Sequence of chain 7.C:
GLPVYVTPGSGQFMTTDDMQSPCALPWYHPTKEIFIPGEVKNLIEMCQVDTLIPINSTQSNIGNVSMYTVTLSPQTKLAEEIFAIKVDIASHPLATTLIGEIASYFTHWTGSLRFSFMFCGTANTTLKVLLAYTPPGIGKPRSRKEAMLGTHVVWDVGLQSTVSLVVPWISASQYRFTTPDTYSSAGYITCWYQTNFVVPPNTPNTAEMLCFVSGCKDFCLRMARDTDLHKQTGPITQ

Binding-site contacts:
Ligand atom C1B contacts residue ILE98 of chain 7.A at 3.6 Å (hydrophobic).
Ligand atom O1B contacts residue ILE98 of chain 7.A at 3.0 Å.
Ligand atom N3A contacts residue TYR144 of chain 7.A at 3.7 Å.
Ligand atom F3 contacts residue TYR144 of chain 7.A at 2.9 Å.
Ligand atom C4B contacts residue LEU181 of chain 7.A at 3.5 Å (hydrophobic).
Ligand atom C6B contacts residue LEU181 of chain 7.A at 3.4 Å (hydrophobic).
Ligand atom C5B contacts residue TYR144 of chain 7.A at 3.5 Å (hydrophobic).
Ligand atom C2A contacts residue TYR144 of chain 7.A at 3.5 Å (hydrophobic).
Ligand atom F3 contacts residue MET143 of chain 7.A at 3.3 Å.
Ligand atom C1B contacts residue LEU181 of chain 7.A at 3.7 Å (hydrophobic).
Ligand atom CM4 contacts residue PHE179 of chain 7.A at 3.8 Å (hydrophobic).
Ligand atom N1A contacts residue TYR144 of chain 7.A at 3.1 Å.
Ligand atom F2 contacts residue TYR142 of chain 7.A at 3.6 Å.
Ligand atom F2 contacts residue PHE179 of chain 7.A at 3.3 Å.
Ligand atom CM3 contacts residue TYR190 of chain 7.A at 3.5 Å (hydrophobic).
Ligand atom O1 contacts residue MET214 of chain 7.A at 3.5 Å (h-bond).
Ligand atom F1 contacts residue TYR142 of chain 7.A at 3.6 Å.
Ligand atom CM6 contacts residue TYR144 of chain 7.A at 3.3 Å (hydrophobic).
Ligand atom CM4 contacts residue TYR142 of chain 7.A at 3.5 Å (hydrophobic).
Ligand atom N3A contacts residue PHE179 of chain 7.A at 3.2 Å.
Ligand atom C5B contacts residue LEU181 of chain 7.A at 3.4 Å (hydrophobic).
Ligand atom CM6 contacts residue MET214 of chain 7.A at 3.5 Å (hydrophobic).
Ligand atom F3 contacts residue ALA166 of chain 7.A at 2.8 Å.
Ligand atom F3 contacts residue SER167 of chain 7.A at 3.8 Å.
Ligand atom CM2 contacts residue ILE122 of chain 7.A at 3.5 Å (hydrophobic).
Ligand atom CM3 contacts residue ASN212 of chain 7.A at 3.5 Å.
Ligand atom C2A contacts residue PHE179 of chain 7.A at 3.6 Å (hydrophobic).
Ligand atom F1 contacts residue LEU217 of chain 7.A at 3.4 Å.
Ligand atom F2 contacts residue VAL168 of chain 7.A at 2.6 Å.
Ligand atom C3A contacts residue TYR144 of chain 7.A at 3.4 Å (hydrophobic).
Ligand atom C5 contacts residue MET214 of chain 7.A at 3.5 Å (hydrophobic).
Ligand atom N1A contacts residue PHE179 of chain 7.A at 3.7 Å.
Ligand atom N1A contacts residue LEU181 of chain 7.A at 3.7 Å.
Ligand atom CM6 contacts residue LEU184 of chain 7.A at 3.0 Å (hydrophobic).
Ligand atom F3 contacts residue TYR142 of chain 7.A at 2.8 Å.
Ligand atom F1 contacts residue PHE179 of chain 7.A at 3.8 Å.
Ligand atom C4 contacts residue TYR190 of chain 7.A at 3.4 Å (hydrophobic).
Ligand atom C1C contacts residue MET214 of chain 7.A at 3.5 Å (hydrophobic).
Ligand atom O1A contacts residue TYR144 of chain 7.A at 3.1 Å.
Ligand atom C3A contacts residue PHE179 of chain 7.A at 3.4 Å (hydrophobic).

Sequence of chain 7.A:
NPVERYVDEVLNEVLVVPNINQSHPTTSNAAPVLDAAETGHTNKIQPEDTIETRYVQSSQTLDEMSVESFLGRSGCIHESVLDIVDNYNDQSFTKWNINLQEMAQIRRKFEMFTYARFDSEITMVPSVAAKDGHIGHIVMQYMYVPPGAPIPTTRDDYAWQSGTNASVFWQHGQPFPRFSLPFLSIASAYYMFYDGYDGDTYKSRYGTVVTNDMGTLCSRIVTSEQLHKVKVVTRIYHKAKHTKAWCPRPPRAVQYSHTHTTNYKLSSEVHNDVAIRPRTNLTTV

A protein and the small-molecule ligand that binds it are described below.
Small molecule (SMILES): Cc1cc(CCCOc2c(C)cc(-c3noc(C(F)(F)F)n3)cc2C)on1